Sequence of chain 1.B:
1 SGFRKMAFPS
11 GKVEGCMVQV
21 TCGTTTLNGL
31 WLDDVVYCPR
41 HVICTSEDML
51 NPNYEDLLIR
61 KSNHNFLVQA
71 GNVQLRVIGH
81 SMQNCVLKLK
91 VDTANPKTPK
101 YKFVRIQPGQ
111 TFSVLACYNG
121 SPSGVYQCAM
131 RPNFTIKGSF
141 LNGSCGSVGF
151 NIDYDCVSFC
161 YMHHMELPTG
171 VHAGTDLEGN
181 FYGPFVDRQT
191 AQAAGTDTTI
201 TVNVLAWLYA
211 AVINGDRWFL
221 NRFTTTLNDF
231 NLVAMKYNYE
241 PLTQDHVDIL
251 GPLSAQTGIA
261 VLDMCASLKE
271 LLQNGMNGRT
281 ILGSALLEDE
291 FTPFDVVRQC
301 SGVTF

Sequence of chain 1.A:
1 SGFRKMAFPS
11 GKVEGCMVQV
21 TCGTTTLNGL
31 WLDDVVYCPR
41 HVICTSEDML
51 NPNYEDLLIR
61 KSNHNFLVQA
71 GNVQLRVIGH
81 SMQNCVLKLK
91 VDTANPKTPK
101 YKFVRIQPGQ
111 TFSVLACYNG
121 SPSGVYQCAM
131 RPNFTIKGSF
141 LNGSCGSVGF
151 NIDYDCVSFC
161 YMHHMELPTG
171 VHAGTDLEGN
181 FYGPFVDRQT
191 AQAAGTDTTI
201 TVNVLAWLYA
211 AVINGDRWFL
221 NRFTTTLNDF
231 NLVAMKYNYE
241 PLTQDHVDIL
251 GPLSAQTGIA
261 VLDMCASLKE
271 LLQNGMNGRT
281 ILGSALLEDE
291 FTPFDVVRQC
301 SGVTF

Binding-site contacts:
Ligand atom CL contacts residue GLN189 of chain 1.A at 3.3 Å.
Ligand atom S contacts residue MET49 of chain 1.A at 3.8 Å.
Ligand atom N contacts residue HIS164 of chain 1.A at 2.6 Å (h-bond).
Ligand atom C12 contacts residue PHE140 of chain 1.A at 3.8 Å (hydrophobic).
Ligand atom O1 contacts residue MET49 of chain 1.A at 2.8 Å.
Ligand atom C11 contacts residue GLU166 of chain 1.A at 3.8 Å.
Ligand atom C5 contacts residue MET165 of chain 1.A at 3.8 Å (hydrophobic).
Ligand atom C12 contacts residue HIS163 of chain 1.A at 3.5 Å.
Ligand atom O contacts residue HIS164 of chain 1.A at 3.4 Å (h-bond).
Ligand atom C2 contacts residue HIS164 of chain 1.A at 3.6 Å.
Ligand atom C13 contacts residue GLU166 of chain 1.A at 3.8 Å.
Ligand atom C11 contacts residue MET165 of chain 1.A at 3.7 Å (hydrophobic).
Ligand atom S contacts residue HIS41 of chain 1.A at 3.8 Å.
Ligand atom N contacts residue MET165 of chain 1.A at 3.9 Å.
Ligand atom C11 contacts residue HIS164 of chain 1.A at 3.8 Å.
Ligand atom C3 contacts residue MET49 of chain 1.A at 3.8 Å (hydrophobic).
Ligand atom C3 contacts residue MET165 of chain 1.A at 3.6 Å (hydrophobic).
Ligand atom O1 contacts residue HIS41 of chain 1.A at 3.3 Å.
Ligand atom C5 contacts residue GLN189 of chain 1.A at 3.7 Å.
Ligand atom C4 contacts residue MET49 of chain 1.A at 3.8 Å (hydrophobic).
Ligand atom C12 contacts residue LEU141 of chain 1.A at 3.8 Å (hydrophobic).
Ligand atom S contacts residue MET165 of chain 1.A at 3.8 Å.
Ligand atom O2 contacts residue GLU166 of chain 1.A at 3.0 Å (salt-bridge).
Ligand atom C11 contacts residue HIS163 of chain 1.A at 3.3 Å.
Ligand atom O2 contacts residue MET165 of chain 1.A at 3.4 Å.
Ligand atom C12 contacts residue GLU166 of chain 1.A at 3.8 Å.
Ligand atom S contacts residue HIS164 of chain 1.A at 3.6 Å (h-bond).
Ligand atom O contacts residue ASP187 of chain 1.A at 3.8 Å.
Ligand atom C11 contacts residue CYS145 of chain 1.A at 3.5 Å (hydrophobic).
Ligand atom O contacts residue MET165 of chain 1.A at 3.2 Å.
Ligand atom C14 contacts residue PHE140 of chain 1.A at 3.5 Å (hydrophobic).
Ligand atom C2 contacts residue HIS41 of chain 1.A at 3.6 Å.
Ligand atom C14 contacts residue ASN142 of chain 1.A at 3.8 Å.
Ligand atom N contacts residue HIS41 of chain 1.A at 3.1 Å (h-bond).
Ligand atom C4 contacts residue MET165 of chain 1.A at 3.5 Å (hydrophobic).
Ligand atom C14 contacts residue GLU166 of chain 1.A at 3.5 Å.
Ligand atom N2 contacts residue HIS163 of chain 1.A at 2.5 Å (h-bond).
Ligand atom C4 contacts residue ARG188 of chain 1.A at 3.8 Å.
Ligand atom C14 contacts residue LEU141 of chain 1.A at 3.7 Å (hydrophobic).
Ligand atom C5 contacts residue ARG188 of chain 1.A at 3.5 Å.

This small molecule binds to this protein.
Small molecule (SMILES): C[C@]1(C(=O)Nc2cncc3c2CCCC3)CNS(=O)(=O)c2ccc(Cl)cc21